This small molecule binds to this protein.
Small molecule (SMILES): CC(=O)N[C@H]1[C@H](O[C@H]2[C@H](O)[C@@H](NC(C)=O)CO[C@@H]2CO[C@@H]2O[C@@H](C)[C@@H](O)[C@@H](O)[C@@H]2O)O[C@H](CO)[C@@H](O)[C@@H]1O

Binding-site contacts:
Ligand atom C8 contacts residue ASN342 of chain 8.A at 3.7 Å.
Ligand atom C7 contacts residue ASN341 of chain 8.A at 3.2 Å.
Ligand atom C5 contacts residue ASN341 of chain 8.A at 3.6 Å.
Ligand atom C3 contacts residue ASN341 of chain 8.A at 3.8 Å.
Ligand atom C6 contacts residue SER338 of chain 8.A at 3.9 Å.
Ligand atom C6 contacts residue SER338 of chain 8.A at 3.7 Å.
Ligand atom N2 contacts residue GLY336 of chain 8.A at 4.3 Å.
Ligand atom C2 contacts residue GLY336 of chain 8.A at 4.5 Å.
Ligand atom C5 contacts residue PHE337 of chain 8.A at 4.1 Å (hydrophobic).
Ligand atom O7 contacts residue ASN341 of chain 8.A at 3.0 Å (h-bond).
Ligand atom C5 contacts residue SER338 of chain 8.A at 3.9 Å.
Ligand atom C6 contacts residue ASN341 of chain 8.A at 4.1 Å.
Ligand atom C8 contacts residue ILE344 of chain 8.A at 4.1 Å (hydrophobic).
Ligand atom C1 contacts residue SER338 of chain 8.A at 3.9 Å.
Ligand atom O7 contacts residue GLY336 of chain 8.A at 3.2 Å (h-bond).
Ligand atom C1 contacts residue GLY336 of chain 8.A at 4.2 Å.
Ligand atom C8 contacts residue SER343 of chain 8.A at 4.4 Å.
Ligand atom O4 contacts residue GLY336 of chain 8.A at 4.1 Å.
Ligand atom C2 contacts residue ASN341 of chain 8.A at 2.4 Å.
Ligand atom C4 contacts residue ASN341 of chain 8.A at 4.2 Å.
Ligand atom C8 contacts residue ASN341 of chain 8.A at 4.4 Å.
Ligand atom O5 contacts residue SER338 of chain 8.A at 4.2 Å.
Ligand atom O7 contacts residue PRO335 of chain 8.A at 4.0 Å.
Ligand atom C5 contacts residue ASN341 of chain 8.A at 4.4 Å.
Ligand atom C7 contacts residue GLY336 of chain 8.A at 4.4 Å.
Ligand atom N2 contacts residue ASN341 of chain 8.A at 2.9 Å (h-bond).
Ligand atom C5 contacts residue GLY336 of chain 8.A at 4.4 Å.
Ligand atom C3 contacts residue GLY336 of chain 8.A at 4.1 Å.
Ligand atom C1 contacts residue ASN341 of chain 8.A at 1.4 Å.
Ligand atom C6 contacts residue PHE337 of chain 8.A at 4.1 Å (hydrophobic).
Ligand atom O5 contacts residue SER338 of chain 8.A at 3.4 Å.
Ligand atom O5 contacts residue ASN341 of chain 8.A at 2.4 Å (h-bond).
Ligand atom C6 contacts residue ASP340 of chain 8.A at 4.3 Å.
Ligand atom O6 contacts residue GLU349 of chain 8.A at 4.3 Å.

Sequence of chain 8.A:
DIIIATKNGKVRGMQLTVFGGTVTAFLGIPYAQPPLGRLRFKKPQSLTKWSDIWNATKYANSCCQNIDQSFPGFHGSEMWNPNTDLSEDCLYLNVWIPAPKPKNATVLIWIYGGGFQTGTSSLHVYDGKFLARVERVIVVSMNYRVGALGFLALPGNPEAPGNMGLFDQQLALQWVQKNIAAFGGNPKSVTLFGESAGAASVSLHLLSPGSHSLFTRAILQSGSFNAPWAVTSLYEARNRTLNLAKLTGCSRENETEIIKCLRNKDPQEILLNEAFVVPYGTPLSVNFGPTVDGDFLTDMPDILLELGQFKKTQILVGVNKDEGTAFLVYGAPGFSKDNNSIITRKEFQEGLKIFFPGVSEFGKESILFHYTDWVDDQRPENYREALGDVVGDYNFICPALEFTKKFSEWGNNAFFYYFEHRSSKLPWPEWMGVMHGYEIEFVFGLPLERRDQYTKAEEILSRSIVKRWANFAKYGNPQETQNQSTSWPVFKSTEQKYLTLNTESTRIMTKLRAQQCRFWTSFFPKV